The protein below binds the small molecule below.
Small molecule (SMILES): CCO/N=C/c1ccc(OCCCCCN2CCN(c3ccncc3)C2=O)cc1

Binding-site contacts:
Ligand atom CAD contacts residue ASP112 of chain 12.A at 3.7 Å.
Ligand atom CAH contacts residue PHE155 of chain 12.A at 3.7 Å (hydrophobic).
Ligand atom CAA contacts residue PRO177 of chain 12.A at 3.3 Å (hydrophobic).
Ligand atom CAI contacts residue VAL192 of chain 12.A at 3.9 Å (hydrophobic).
Ligand atom CAF contacts residue TRP203 of chain 12.A at 3.8 Å (hydrophobic).
Ligand atom CAG contacts residue TRP203 of chain 12.A at 3.6 Å (hydrophobic).
Ligand atom OAW contacts residue ILE111 of chain 12.A at 3.9 Å.
Ligand atom CAG contacts residue GLN202 of chain 12.A at 3.5 Å.
Ligand atom CAG contacts residue ASN228 of chain 12.A at 3.2 Å.
Ligand atom NBC contacts residue TRP203 of chain 12.A at 3.2 Å.
Ligand atom CAD contacts residue THR114 of chain 12.A at 3.6 Å.
Ligand atom CAL contacts residue PRO177 of chain 12.A at 3.7 Å (hydrophobic).
Ligand atom CAR contacts residue TYR201 of chain 12.A at 3.5 Å (hydrophobic).
Ligand atom CAC contacts residue PHE233 of chain 12.A at 3.9 Å (hydrophobic).
Ligand atom CBA contacts residue TRP203 of chain 12.A at 3.3 Å (hydrophobic).
Ligand atom CAX contacts residue TRP203 of chain 12.A at 3.5 Å (hydrophobic).
Ligand atom CAN contacts residue ILE111 of chain 12.A at 3.8 Å (hydrophobic).
Ligand atom CAP contacts residue PHE135 of chain 12.A at 3.6 Å (hydrophobic).
Ligand atom CAA contacts residue VAL179 of chain 12.A at 3.3 Å (hydrophobic).
Ligand atom NAT contacts residue PHE155 of chain 12.A at 3.9 Å.
Ligand atom CAS contacts residue TRP203 of chain 12.A at 3.5 Å (hydrophobic).
Ligand atom OAW contacts residue MET195 of chain 12.A at 3.3 Å.
Ligand atom CAA contacts residue SER178 of chain 12.A at 3.5 Å.
Ligand atom CAS contacts residue TYR201 of chain 12.A at 3.7 Å (hydrophobic).
Ligand atom CBA contacts residue ASN228 of chain 12.A at 3.8 Å.
Ligand atom CAF contacts residue ASP112 of chain 12.A at 3.6 Å.
Ligand atom CAE contacts residue ASN228 of chain 12.A at 3.4 Å.
Ligand atom OAB contacts residue ASP112 of chain 12.A at 3.6 Å.
Ligand atom CAE contacts residue GLN202 of chain 12.A at 3.4 Å.
Ligand atom CAC contacts residue PHE137 of chain 12.A at 3.8 Å (hydrophobic).
Ligand atom CAP contacts residue ILE111 of chain 12.A at 3.6 Å (hydrophobic).
Ligand atom CAK contacts residue PHE135 of chain 12.A at 3.6 Å (hydrophobic).
Ligand atom CAS contacts residue ASN228 of chain 12.A at 3.7 Å.
Ligand atom CAI contacts residue PHE135 of chain 12.A at 3.7 Å (hydrophobic).
Ligand atom CAL contacts residue PHE155 of chain 12.A at 3.7 Å (hydrophobic).
Ligand atom OAB contacts residue ILE113 of chain 12.A at 3.2 Å (h-bond).
Ligand atom CAA contacts residue TYR153 of chain 12.A at 3.7 Å (hydrophobic).
Ligand atom NBB contacts residue TRP203 of chain 12.A at 3.9 Å.
Ligand atom CAJ contacts residue PHE155 of chain 12.A at 3.8 Å (hydrophobic).
Ligand atom OAB contacts residue TRP203 of chain 12.A at 3.8 Å.

Sequence of chain 12.C:
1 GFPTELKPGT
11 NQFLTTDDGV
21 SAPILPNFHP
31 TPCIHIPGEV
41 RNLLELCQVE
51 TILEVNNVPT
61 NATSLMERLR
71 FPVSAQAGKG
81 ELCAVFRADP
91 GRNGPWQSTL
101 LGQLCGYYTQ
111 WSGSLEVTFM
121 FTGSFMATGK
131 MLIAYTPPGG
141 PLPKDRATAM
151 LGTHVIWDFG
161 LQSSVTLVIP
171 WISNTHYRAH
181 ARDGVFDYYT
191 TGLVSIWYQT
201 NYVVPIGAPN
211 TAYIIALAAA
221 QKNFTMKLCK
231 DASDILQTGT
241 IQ

Sequence of chain 12.A:
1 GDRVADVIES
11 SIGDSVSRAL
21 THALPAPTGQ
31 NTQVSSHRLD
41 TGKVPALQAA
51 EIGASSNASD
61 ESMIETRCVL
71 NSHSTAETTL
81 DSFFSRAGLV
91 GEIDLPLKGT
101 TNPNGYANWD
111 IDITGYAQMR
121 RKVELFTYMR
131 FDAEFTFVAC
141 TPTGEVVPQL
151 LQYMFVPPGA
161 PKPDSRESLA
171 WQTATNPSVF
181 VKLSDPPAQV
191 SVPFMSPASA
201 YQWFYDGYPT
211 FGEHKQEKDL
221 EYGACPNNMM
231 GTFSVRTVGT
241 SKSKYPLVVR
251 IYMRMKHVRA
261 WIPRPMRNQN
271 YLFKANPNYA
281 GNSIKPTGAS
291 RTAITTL

Sequence of chain 13.C:
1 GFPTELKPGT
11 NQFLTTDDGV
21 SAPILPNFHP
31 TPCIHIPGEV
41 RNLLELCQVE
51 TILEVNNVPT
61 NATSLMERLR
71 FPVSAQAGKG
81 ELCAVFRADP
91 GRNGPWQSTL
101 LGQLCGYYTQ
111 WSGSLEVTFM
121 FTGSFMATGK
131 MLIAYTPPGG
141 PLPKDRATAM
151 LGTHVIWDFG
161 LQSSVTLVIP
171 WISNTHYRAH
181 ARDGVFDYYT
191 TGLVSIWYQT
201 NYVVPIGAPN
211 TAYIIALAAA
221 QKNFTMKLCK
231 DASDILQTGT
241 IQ